Binding-site contacts:
Ligand atom C4 contacts residue GLU244 of chain 1.A at 3.5 Å.
Ligand atom C6 contacts residue SER247 of chain 1.A at 3.5 Å.
Ligand atom O6 contacts residue ILE365 of chain 1.A at 4.2 Å.
Ligand atom O3 contacts residue THR79 of chain 1.A at 3.2 Å (h-bond).
Ligand atom C2 contacts residue GLU168 of chain 1.A at 4.2 Å.
Ligand atom C3 contacts residue TRP121 of chain 1.A at 4.0 Å (hydrophobic).
Ligand atom O3 contacts residue GLY34 of chain 1.A at 2.6 Å (h-bond).
Ligand atom C5 contacts residue GLU244 of chain 1.A at 2.9 Å.
Ligand atom O6 contacts residue TYR289 of chain 1.A at 3.8 Å.
Ligand atom O4 contacts residue TRP510 of chain 1.A at 3.6 Å.
Ligand atom C2 contacts residue GLU244 of chain 1.A at 2.4 Å.
Ligand atom O5 contacts residue GLU168 of chain 1.A at 4.0 Å.
Ligand atom O5 contacts residue GLU244 of chain 1.A at 2.2 Å (salt-bridge).
Ligand atom C1 contacts residue TYR224 of chain 1.A at 3.6 Å (hydrophobic).
Ligand atom O3 contacts residue THR78 of chain 1.A at 3.5 Å (h-bond).
Ligand atom C1 contacts residue GLU244 of chain 1.A at 1.3 Å.
Ligand atom C3 contacts residue GLU244 of chain 1.A at 3.0 Å.
Ligand atom C3 contacts residue THR79 of chain 1.A at 4.0 Å.
Ligand atom C6 contacts residue TYR224 of chain 1.A at 3.8 Å (hydrophobic).
Ligand atom C5 contacts residue TRP277 of chain 1.A at 3.8 Å (hydrophobic).
Ligand atom C1 contacts residue GLU168 of chain 1.A at 3.5 Å.
Ligand atom C2 contacts residue TRP121 of chain 1.A at 3.8 Å (hydrophobic).
Ligand atom O6 contacts residue TYR224 of chain 1.A at 3.1 Å (h-bond).
Ligand atom C4 contacts residue GLY34 of chain 1.A at 4.0 Å.
Ligand atom C5 contacts residue TYR224 of chain 1.A at 3.4 Å (hydrophobic).
Ligand atom O5 contacts residue TYR224 of chain 1.A at 3.2 Å (h-bond).
Ligand atom O3 contacts residue TRP121 of chain 1.A at 3.0 Å (h-bond).
Ligand atom C3 contacts residue GLY34 of chain 1.A at 3.6 Å.
Ligand atom C2 contacts residue ASN167 of chain 1.A at 3.9 Å.
Ligand atom O3 contacts residue TRP510 of chain 1.A at 4.2 Å.
Ligand atom O3 contacts residue TRP277 of chain 1.A at 3.7 Å.
Ligand atom O6 contacts residue SER247 of chain 1.A at 2.6 Å (h-bond).
Ligand atom C6 contacts residue TYR289 of chain 1.A at 3.7 Å (hydrophobic).
Ligand atom C4 contacts residue TRP277 of chain 1.A at 3.7 Å (hydrophobic).
Ligand atom C5 contacts residue SER247 of chain 1.A at 4.2 Å.
Ligand atom C3 contacts residue TRP277 of chain 1.A at 3.7 Å (hydrophobic).
Ligand atom C4 contacts residue THR79 of chain 1.A at 3.6 Å.
Ligand atom O4 contacts residue THR79 of chain 1.A at 2.8 Å (h-bond).
Ligand atom C6 contacts residue GLU244 of chain 1.A at 4.2 Å.
Ligand atom C6 contacts residue TRP277 of chain 1.A at 4.0 Å (hydrophobic).

Sequence of chain 1.A:
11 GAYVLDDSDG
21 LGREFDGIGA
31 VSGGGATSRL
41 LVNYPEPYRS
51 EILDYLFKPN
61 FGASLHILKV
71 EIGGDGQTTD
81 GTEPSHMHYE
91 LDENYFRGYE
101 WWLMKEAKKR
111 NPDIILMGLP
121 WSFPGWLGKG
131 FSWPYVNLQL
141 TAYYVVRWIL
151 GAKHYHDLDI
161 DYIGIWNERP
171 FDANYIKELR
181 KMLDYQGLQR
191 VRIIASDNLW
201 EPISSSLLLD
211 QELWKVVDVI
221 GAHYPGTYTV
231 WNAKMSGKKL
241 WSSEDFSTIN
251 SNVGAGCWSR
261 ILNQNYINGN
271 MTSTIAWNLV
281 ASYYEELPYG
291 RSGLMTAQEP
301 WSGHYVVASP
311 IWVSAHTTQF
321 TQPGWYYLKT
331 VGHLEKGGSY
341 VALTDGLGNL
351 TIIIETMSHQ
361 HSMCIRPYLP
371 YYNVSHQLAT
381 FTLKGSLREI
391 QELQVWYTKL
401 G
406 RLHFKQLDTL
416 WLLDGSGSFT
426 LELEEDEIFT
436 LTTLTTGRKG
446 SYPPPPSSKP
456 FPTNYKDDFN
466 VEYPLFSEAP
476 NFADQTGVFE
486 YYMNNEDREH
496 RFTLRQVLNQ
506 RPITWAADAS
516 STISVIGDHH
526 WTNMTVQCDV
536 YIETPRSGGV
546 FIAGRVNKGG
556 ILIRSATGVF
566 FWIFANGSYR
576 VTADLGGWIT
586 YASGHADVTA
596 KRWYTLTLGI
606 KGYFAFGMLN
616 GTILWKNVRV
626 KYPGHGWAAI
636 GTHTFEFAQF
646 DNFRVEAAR

This protein binds this small molecule.
Small molecule (SMILES): OC[C@H]1O[C@H](O)C[C@@H](O)[C@H]1O